Sequence of chain 1.A:
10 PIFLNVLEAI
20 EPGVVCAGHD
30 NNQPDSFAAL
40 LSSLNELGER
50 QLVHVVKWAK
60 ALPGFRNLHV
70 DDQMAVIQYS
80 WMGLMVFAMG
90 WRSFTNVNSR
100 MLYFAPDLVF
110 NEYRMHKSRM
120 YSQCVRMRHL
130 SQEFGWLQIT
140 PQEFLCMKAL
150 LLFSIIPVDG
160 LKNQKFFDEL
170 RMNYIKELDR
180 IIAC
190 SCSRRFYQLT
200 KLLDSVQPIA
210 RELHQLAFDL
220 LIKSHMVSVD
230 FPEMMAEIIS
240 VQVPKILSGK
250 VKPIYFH

Binding-site contacts:
Ligand atom C1 contacts residue LEU46 of chain 1.A at 4.2 Å (hydrophobic).
Ligand atom C18 contacts residue MET234 of chain 1.A at 4.0 Å (hydrophobic).
Ligand atom O3 contacts residue GLN50 of chain 1.A at 3.6 Å (h-bond).
Ligand atom O3 contacts residue MET88 of chain 1.A at 3.5 Å.
Ligand atom C13 contacts residue ASN44 of chain 1.A at 3.8 Å.
Ligand atom C12 contacts residue MET234 of chain 1.A at 3.6 Å (hydrophobic).
Ligand atom C12 contacts residue LEU43 of chain 1.A at 3.5 Å (hydrophobic).
Ligand atom C5 contacts residue PHE103 of chain 1.A at 3.8 Å (hydrophobic).
Ligand atom C3 contacts residue PHE103 of chain 1.A at 3.9 Å (hydrophobic).
Ligand atom O17 contacts residue ASN44 of chain 1.A at 2.8 Å (h-bond).
Ligand atom C2 contacts residue MET84 of chain 1.A at 4.1 Å (hydrophobic).
Ligand atom C11 contacts residue MET234 of chain 1.A at 3.6 Å (hydrophobic).
Ligand atom C19 contacts residue MET81 of chain 1.A at 4.1 Å (hydrophobic).
Ligand atom C16 contacts residue LEU40 of chain 1.A at 4.1 Å (hydrophobic).
Ligand atom C1 contacts residue GLY47 of chain 1.A at 4.0 Å.
Ligand atom O17 contacts residue PHE230 of chain 1.A at 3.8 Å.
Ligand atom C16 contacts residue LEU215 of chain 1.A at 4.1 Å (hydrophobic).
Ligand atom C17 contacts residue ASN44 of chain 1.A at 3.3 Å.
Ligand atom O3 contacts residue ARG91 of chain 1.A at 3.0 Å (salt-bridge).
Ligand atom O17 contacts residue ALA216 of chain 1.A at 4.0 Å.
Ligand atom C3 contacts residue GLN50 of chain 1.A at 3.7 Å.
Ligand atom C9 contacts residue LEU43 of chain 1.A at 4.1 Å (hydrophobic).
Ligand atom C17 contacts residue LEU40 of chain 1.A at 3.9 Å (hydrophobic).
Ligand atom C2 contacts residue LEU46 of chain 1.A at 3.9 Å (hydrophobic).
Ligand atom O3 contacts residue PHE103 of chain 1.A at 3.8 Å.
Ligand atom C18 contacts residue MET81 of chain 1.A at 3.8 Å (hydrophobic).
Ligand atom C4 contacts residue PHE103 of chain 1.A at 3.8 Å (hydrophobic).
Ligand atom C16 contacts residue ALA216 of chain 1.A at 4.1 Å (hydrophobic).
Ligand atom C11 contacts residue LEU43 of chain 1.A at 3.4 Å (hydrophobic).
Ligand atom C18 contacts residue ALA216 of chain 1.A at 3.7 Å (hydrophobic).
Ligand atom C6 contacts residue PHE103 of chain 1.A at 4.1 Å (hydrophobic).
Ligand atom C2 contacts residue GLN50 of chain 1.A at 3.1 Å.
Ligand atom C6 contacts residue VAL85 of chain 1.A at 4.1 Å (hydrophobic).
Ligand atom C19 contacts residue MET84 of chain 1.A at 3.7 Å (hydrophobic).
Ligand atom O3 contacts residue LEU46 of chain 1.A at 4.1 Å.
Ligand atom O3 contacts residue MET84 of chain 1.A at 4.0 Å.
Ligand atom C4 contacts residue MET84 of chain 1.A at 4.1 Å (hydrophobic).
Ligand atom C1 contacts residue LEU43 of chain 1.A at 4.0 Å (hydrophobic).
Ligand atom C12 contacts residue ASN44 of chain 1.A at 3.3 Å.
Ligand atom C3 contacts residue MET84 of chain 1.A at 4.2 Å (hydrophobic).

A small-molecule ligand and the protein it binds are described below.
Small molecule (SMILES): C[C@]12CCC(=O)C[C@@H]1CC[C@@H]1[C@@H]2CC[C@]2(C)[C@@H](O)CC[C@@H]12